Sequence of chain 1.R:
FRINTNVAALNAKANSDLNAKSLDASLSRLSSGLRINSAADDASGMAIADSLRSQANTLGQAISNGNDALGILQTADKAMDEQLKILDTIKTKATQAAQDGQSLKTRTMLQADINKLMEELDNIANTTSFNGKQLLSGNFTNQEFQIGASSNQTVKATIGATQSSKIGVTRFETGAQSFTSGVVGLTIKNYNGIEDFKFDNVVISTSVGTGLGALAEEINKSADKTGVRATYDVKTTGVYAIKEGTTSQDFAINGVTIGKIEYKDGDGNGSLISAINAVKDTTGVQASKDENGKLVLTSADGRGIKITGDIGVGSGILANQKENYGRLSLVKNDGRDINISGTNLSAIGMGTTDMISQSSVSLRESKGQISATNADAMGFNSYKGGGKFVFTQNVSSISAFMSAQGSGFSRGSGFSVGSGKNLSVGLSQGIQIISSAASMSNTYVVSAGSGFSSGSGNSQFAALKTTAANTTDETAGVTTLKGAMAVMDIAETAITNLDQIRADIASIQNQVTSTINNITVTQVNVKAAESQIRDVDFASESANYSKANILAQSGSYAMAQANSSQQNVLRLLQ

Binding-site contacts:
Ligand atom N5 contacts residue GLN407 of chain 1.R at 4.4 Å.
Ligand atom O4 contacts residue GLY414 of chain 1.R at 4.1 Å.
Ligand atom O4 contacts residue SER412 of chain 1.R at 4.3 Å.
Ligand atom C8 contacts residue GLN407 of chain 1.R at 3.4 Å.
Ligand atom C1 contacts residue SER412 of chain 1.R at 2.0 Å.
Ligand atom O1A contacts residue SER409 of chain 1.R at 2.8 Å (h-bond).
Ligand atom O1A contacts residue SER412 of chain 1.R at 2.4 Å (h-bond).
Ligand atom O8 contacts residue SER412 of chain 1.R at 3.9 Å.
Ligand atom C5 contacts residue GLY414 of chain 1.R at 4.4 Å.
Ligand atom C9 contacts residue GLN407 of chain 1.R at 3.5 Å.
Ligand atom C2 contacts residue SER412 of chain 1.R at 1.4 Å.
Ligand atom O4 contacts residue SER415 of chain 1.R at 4.0 Å.
Ligand atom O1B contacts residue GLY408 of chain 1.R at 3.6 Å (h-bond).
Ligand atom C2 contacts residue GLN407 of chain 1.R at 4.2 Å.
Ligand atom O1A contacts residue GLY410 of chain 1.R at 4.2 Å.
Ligand atom O1B contacts residue SER412 of chain 1.R at 3.0 Å (h-bond).
Ligand atom C7 contacts residue GLN407 of chain 1.R at 3.3 Å.
Ligand atom O6 contacts residue SER412 of chain 1.R at 2.8 Å (h-bond).
Ligand atom C3 contacts residue SER412 of chain 1.R at 2.1 Å.
Ligand atom O6 contacts residue GLN407 of chain 1.R at 3.0 Å (h-bond).
Ligand atom O8 contacts residue GLN407 of chain 1.R at 2.8 Å (h-bond).
Ligand atom C5 contacts residue SER412 of chain 1.R at 3.9 Å.
Ligand atom C4 contacts residue SER412 of chain 1.R at 3.1 Å.
Ligand atom C1 contacts residue SER409 of chain 1.R at 3.5 Å.
Ligand atom C4 contacts residue SER415 of chain 1.R at 3.8 Å.
Ligand atom O1B contacts residue ALA406 of chain 1.R at 4.2 Å.
Ligand atom C6 contacts residue GLN407 of chain 1.R at 3.7 Å.
Ligand atom C6 contacts residue SER412 of chain 1.R at 3.6 Å.
Ligand atom C4 contacts residue GLY414 of chain 1.R at 3.7 Å.
Ligand atom C6 contacts residue GLY414 of chain 1.R at 4.4 Å.
Ligand atom O1B contacts residue GLN407 of chain 1.R at 3.4 Å (h-bond).
Ligand atom C1 contacts residue GLN407 of chain 1.R at 4.2 Å.
Ligand atom O1B contacts residue SER409 of chain 1.R at 3.5 Å (h-bond).
Ligand atom C3 contacts residue SER415 of chain 1.R at 4.0 Å.

The protein below binds the small molecule below.
Small molecule (SMILES): C[C@H](O)[C@H](N)[C@@H]1O[C@](O)(C(=O)O)C[C@H](O)[C@@H]1N